Binding-site contacts:
Ligand atom CAO contacts residue ASN90 of chain 1.B at 3.7 Å.
Ligand atom CAP contacts residue VAL37 of chain 1.B at 4.2 Å (hydrophobic).
Ligand atom CAI contacts residue LEU42 of chain 1.B at 4.1 Å (hydrophobic).
Ligand atom CAL contacts residue VAL37 of chain 1.B at 4.1 Å (hydrophobic).
Ligand atom CAF contacts residue LEU42 of chain 1.B at 3.7 Å (hydrophobic).
Ligand atom CAP contacts residue ILE44 of chain 1.B at 3.5 Å (hydrophobic).
Ligand atom CAA contacts residue GLN35 of chain 1.B at 3.4 Å.
Ligand atom NAM contacts residue ASN90 of chain 1.B at 3.4 Å (h-bond).
Ligand atom CAK contacts residue ASN90 of chain 1.B at 4.2 Å.
Ligand atom CAL contacts residue VAL96 of chain 1.B at 3.6 Å (hydrophobic).
Ligand atom CAH contacts residue LEU42 of chain 1.B at 4.0 Å (hydrophobic).
Ligand atom CAK contacts residue VAL37 of chain 1.B at 3.6 Å (hydrophobic).
Ligand atom OAS contacts residue LEU42 of chain 1.B at 3.9 Å.
Ligand atom CAL contacts residue PRO32 of chain 1.B at 3.2 Å (hydrophobic).
Ligand atom CAP contacts residue ASN90 of chain 1.B at 3.7 Å.
Ligand atom OAN contacts residue TYR47 of chain 1.B at 3.8 Å.
Ligand atom CAP contacts residue LEU42 of chain 1.B at 4.2 Å (hydrophobic).
Ligand atom NAM contacts residue ALA86 of chain 1.B at 4.0 Å.
Ligand atom CAK contacts residue VAL96 of chain 1.B at 3.6 Å (hydrophobic).
Ligand atom CAE contacts residue LEU42 of chain 1.B at 3.8 Å (hydrophobic).
Ligand atom CAP contacts residue TYR89 of chain 1.B at 4.0 Å (hydrophobic).
Ligand atom CAD contacts residue PRO32 of chain 1.B at 3.8 Å (hydrophobic).
Ligand atom OAN contacts residue TYR89 of chain 1.B at 4.2 Å.
Ligand atom NAM contacts residue VAL37 of chain 1.B at 3.7 Å.
Ligand atom CAG contacts residue LEU42 of chain 1.B at 4.0 Å (hydrophobic).
Ligand atom OAC contacts residue PRO32 of chain 1.B at 3.5 Å.
Ligand atom OAN contacts residue VAL37 of chain 1.B at 4.0 Å.
Ligand atom CAJ contacts residue VAL37 of chain 1.B at 3.9 Å (hydrophobic).
Ligand atom CAH contacts residue VAL96 of chain 1.B at 4.1 Å (hydrophobic).
Ligand atom CAL contacts residue PHE33 of chain 1.B at 3.8 Å (hydrophobic).
Ligand atom OAC contacts residue GLN35 of chain 1.B at 4.2 Å.
Ligand atom CAG contacts residue VAL96 of chain 1.B at 4.2 Å (hydrophobic).
Ligand atom CAQ contacts residue LEU42 of chain 1.B at 3.6 Å (hydrophobic).
Ligand atom OAR contacts residue LEU42 of chain 1.B at 3.9 Å.
Ligand atom CAJ contacts residue VAL96 of chain 1.B at 3.9 Å (hydrophobic).
Ligand atom NAM contacts residue VAL96 of chain 1.B at 4.2 Å.
Ligand atom CAI contacts residue PRO32 of chain 1.B at 3.6 Å (hydrophobic).
Ligand atom OAN contacts residue ASN90 of chain 1.B at 3.2 Å (h-bond).
Ligand atom CAD contacts residue LEU42 of chain 1.B at 4.1 Å (hydrophobic).
Ligand atom CAO contacts residue VAL37 of chain 1.B at 4.1 Å (hydrophobic).

Sequence of chain 1.B:
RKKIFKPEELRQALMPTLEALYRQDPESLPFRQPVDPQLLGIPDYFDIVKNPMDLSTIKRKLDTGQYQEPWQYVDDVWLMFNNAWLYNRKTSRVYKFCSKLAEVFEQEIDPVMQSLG

This small molecule binds to this protein.
Small molecule (SMILES): CCOc1cc(C(=O)O)cc(-c2c(C)noc2C)c1